Binding-site contacts:
Ligand atom C25 contacts residue PRO174 of chain 2.A at 3.4 Å (hydrophobic).
Ligand atom C6 contacts residue VAL53 of chain 2.A at 3.9 Å (hydrophobic).
Ligand atom C23 contacts residue PHE126 of chain 2.A at 3.5 Å (hydrophobic).
Ligand atom C36 contacts residue LYS221 of chain 2.A at 3.3 Å.
Ligand atom C7 contacts residue SER52 of chain 2.A at 3.9 Å.
Ligand atom C25 contacts residue ILE175 of chain 2.A at 3.8 Å (hydrophobic).
Ligand atom C27 contacts residue PHE126 of chain 2.A at 3.6 Å (hydrophobic).
Ligand atom C18 contacts residue ASP222 of chain 2.A at 3.8 Å.
Ligand atom C47 contacts residue VAL53 of chain 2.A at 3.5 Å (hydrophobic).
Ligand atom C38 contacts residue LYS129 of chain 2.A at 3.7 Å.
Ligand atom C14 contacts residue ASN49 of chain 2.A at 3.4 Å.
Ligand atom O8 contacts residue ASP222 of chain 2.A at 3.4 Å (salt-bridge).
Ligand atom C47 contacts residue ASN49 of chain 2.A at 3.9 Å.
Ligand atom C23 contacts residue ASN49 of chain 2.A at 3.9 Å.
Ligand atom C18 contacts residue ILE226 of chain 2.A at 4.1 Å (hydrophobic).
Ligand atom O13 contacts residue LYS56 of chain 2.A at 3.8 Å.
Ligand atom C11 contacts residue ASP222 of chain 2.A at 3.4 Å.
Ligand atom O29 contacts residue ASP222 of chain 2.A at 2.6 Å (salt-bridge).
Ligand atom C45 contacts residue GLU19 of chain 2.A at 3.6 Å.
Ligand atom O16 contacts residue ASP222 of chain 2.A at 2.7 Å (salt-bridge).
Ligand atom C26 contacts residue LYS129 of chain 2.A at 3.2 Å.
Ligand atom C38 contacts residue PHE126 of chain 2.A at 3.3 Å (hydrophobic).
Ligand atom O24 contacts residue ASP222 of chain 2.A at 3.5 Å (salt-bridge).
Ligand atom C3 contacts residue ASP222 of chain 2.A at 3.9 Å.
Ligand atom C36 contacts residue ASP222 of chain 2.A at 4.0 Å.
Ligand atom C20 contacts residue LYS129 of chain 2.A at 3.5 Å.
Ligand atom C31 contacts residue LEU225 of chain 2.A at 4.0 Å (hydrophobic).
Ligand atom O16 contacts residue PRO174 of chain 2.A at 3.7 Å.
Ligand atom C27 contacts residue LYS129 of chain 2.A at 3.6 Å.
Ligand atom C9 contacts residue ASP222 of chain 2.A at 3.2 Å.
Ligand atom C21 contacts residue ASP222 of chain 2.A at 3.8 Å.
Ligand atom C25 contacts residue ILE226 of chain 2.A at 4.0 Å (hydrophobic).
Ligand atom C7 contacts residue ASN49 of chain 2.A at 3.6 Å.
Ligand atom C17 contacts residue ASP222 of chain 2.A at 4.1 Å.
Ligand atom C23 contacts residue ILE175 of chain 2.A at 3.7 Å (hydrophobic).
Ligand atom O32 contacts residue LYS129 of chain 2.A at 2.8 Å (salt-bridge).
Ligand atom C7 contacts residue VAL53 of chain 2.A at 4.0 Å (hydrophobic).
Ligand atom O22 contacts residue ASN49 of chain 2.A at 3.4 Å (h-bond).
Ligand atom C36 contacts residue LEU225 of chain 2.A at 3.5 Å (hydrophobic).
Ligand atom C38 contacts residue MET130 of chain 2.A at 3.6 Å (hydrophobic).

Sequence of chain 2.A:
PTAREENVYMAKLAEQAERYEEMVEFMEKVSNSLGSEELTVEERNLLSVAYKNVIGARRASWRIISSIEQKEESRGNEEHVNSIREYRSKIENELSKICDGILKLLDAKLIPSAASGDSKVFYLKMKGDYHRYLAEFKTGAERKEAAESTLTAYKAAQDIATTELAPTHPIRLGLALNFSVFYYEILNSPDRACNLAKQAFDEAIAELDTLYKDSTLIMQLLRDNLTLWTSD

The protein below binds the small molecule below.
Small molecule (SMILES): C=CC(C)(C)OC[C@H]1O[C@H](O[C@@H]2C3=C([C@H](C)COC(C)=O)C[C@H](O)[C@]3(C)/C=C3/[C@@H](COC)CC[C@H]3[C@@H](C)[C@H]2O)[C@H](O)[C@@H](OC(C)=O)[C@@H]1O